Binding-site contacts:
Ligand atom C4 contacts residue ASN709 of chain 1.C at 4.2 Å.
Ligand atom C1 contacts residue ASN709 of chain 1.C at 1.4 Å.
Ligand atom C7 contacts residue ASN709 of chain 1.C at 3.0 Å.
Ligand atom N2 contacts residue ASN709 of chain 1.C at 2.9 Å (h-bond).
Ligand atom O5 contacts residue ASP796 of chain 1.A at 4.1 Å.
Ligand atom C8 contacts residue ASN709 of chain 1.C at 4.3 Å.
Ligand atom C6 contacts residue ASP796 of chain 1.A at 3.8 Å.
Ligand atom C8 contacts residue GLY1131 of chain 1.C at 3.5 Å.
Ligand atom O7 contacts residue ASN709 of chain 1.C at 2.8 Å (h-bond).
Ligand atom O5 contacts residue ASN709 of chain 1.C at 2.4 Å (h-bond).
Ligand atom C3 contacts residue ASN709 of chain 1.C at 3.8 Å.
Ligand atom C2 contacts residue ASN709 of chain 1.C at 2.5 Å.
Ligand atom C5 contacts residue ASN709 of chain 1.C at 3.7 Å.

The protein below binds the small molecule below.
Small molecule (SMILES): CC(=O)N[C@@H]1[C@@H](O)[C@H](O)[C@@H](CO)O[C@H]1O

Sequence of chain 1.A:
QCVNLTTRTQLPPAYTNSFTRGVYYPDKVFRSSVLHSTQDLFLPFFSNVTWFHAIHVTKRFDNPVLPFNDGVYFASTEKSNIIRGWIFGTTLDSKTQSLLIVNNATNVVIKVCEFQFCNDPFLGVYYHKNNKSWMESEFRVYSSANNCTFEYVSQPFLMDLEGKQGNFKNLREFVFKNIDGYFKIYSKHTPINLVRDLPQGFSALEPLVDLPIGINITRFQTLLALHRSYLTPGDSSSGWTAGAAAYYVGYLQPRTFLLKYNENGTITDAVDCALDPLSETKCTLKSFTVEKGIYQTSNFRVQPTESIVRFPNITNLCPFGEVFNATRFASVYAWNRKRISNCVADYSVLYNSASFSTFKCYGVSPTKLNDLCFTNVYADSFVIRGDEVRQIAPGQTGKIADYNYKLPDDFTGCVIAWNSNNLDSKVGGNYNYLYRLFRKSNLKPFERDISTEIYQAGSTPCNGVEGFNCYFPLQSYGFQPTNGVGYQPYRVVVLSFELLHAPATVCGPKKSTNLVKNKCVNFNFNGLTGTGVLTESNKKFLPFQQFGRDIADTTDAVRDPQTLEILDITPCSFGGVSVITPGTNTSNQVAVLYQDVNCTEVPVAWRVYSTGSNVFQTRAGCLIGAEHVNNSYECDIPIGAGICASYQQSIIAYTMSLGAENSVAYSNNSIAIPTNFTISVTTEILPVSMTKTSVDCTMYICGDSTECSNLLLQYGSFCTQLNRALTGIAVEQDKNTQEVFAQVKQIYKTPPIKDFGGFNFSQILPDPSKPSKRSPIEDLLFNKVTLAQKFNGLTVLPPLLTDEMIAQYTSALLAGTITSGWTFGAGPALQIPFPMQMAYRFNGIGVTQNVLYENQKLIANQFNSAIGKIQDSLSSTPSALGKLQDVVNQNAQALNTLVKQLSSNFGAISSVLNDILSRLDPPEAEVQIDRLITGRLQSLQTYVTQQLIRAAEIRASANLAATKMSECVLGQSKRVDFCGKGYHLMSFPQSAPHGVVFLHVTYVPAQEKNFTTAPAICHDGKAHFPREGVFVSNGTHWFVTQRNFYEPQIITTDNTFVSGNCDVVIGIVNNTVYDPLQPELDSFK

Sequence of chain 1.C:
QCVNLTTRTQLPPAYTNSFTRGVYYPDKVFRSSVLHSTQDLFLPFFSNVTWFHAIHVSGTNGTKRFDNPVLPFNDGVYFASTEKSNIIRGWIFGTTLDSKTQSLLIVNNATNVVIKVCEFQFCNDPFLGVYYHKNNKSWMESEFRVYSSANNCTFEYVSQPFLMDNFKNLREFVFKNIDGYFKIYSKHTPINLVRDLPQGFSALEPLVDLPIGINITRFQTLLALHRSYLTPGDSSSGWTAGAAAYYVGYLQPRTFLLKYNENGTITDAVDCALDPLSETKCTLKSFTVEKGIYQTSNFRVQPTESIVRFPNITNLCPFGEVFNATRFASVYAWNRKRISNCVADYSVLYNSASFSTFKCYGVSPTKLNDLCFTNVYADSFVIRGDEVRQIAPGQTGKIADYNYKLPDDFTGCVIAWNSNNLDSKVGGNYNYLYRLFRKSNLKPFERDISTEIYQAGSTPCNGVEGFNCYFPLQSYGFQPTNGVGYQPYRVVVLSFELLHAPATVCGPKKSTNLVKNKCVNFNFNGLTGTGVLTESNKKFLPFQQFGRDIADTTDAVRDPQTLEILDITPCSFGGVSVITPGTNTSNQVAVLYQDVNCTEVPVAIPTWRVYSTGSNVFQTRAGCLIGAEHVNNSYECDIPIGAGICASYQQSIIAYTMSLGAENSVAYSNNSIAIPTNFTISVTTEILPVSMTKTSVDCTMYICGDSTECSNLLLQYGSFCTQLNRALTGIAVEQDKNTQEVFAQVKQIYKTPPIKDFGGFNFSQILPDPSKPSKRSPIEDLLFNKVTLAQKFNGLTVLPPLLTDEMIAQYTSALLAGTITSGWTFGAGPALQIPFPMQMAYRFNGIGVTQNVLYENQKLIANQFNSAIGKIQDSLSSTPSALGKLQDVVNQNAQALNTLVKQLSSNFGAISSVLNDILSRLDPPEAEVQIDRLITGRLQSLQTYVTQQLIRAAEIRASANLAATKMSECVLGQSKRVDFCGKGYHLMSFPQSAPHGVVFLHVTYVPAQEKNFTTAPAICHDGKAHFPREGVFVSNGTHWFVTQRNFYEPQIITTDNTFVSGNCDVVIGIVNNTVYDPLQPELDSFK